Binding-site contacts:
Ligand atom C1 contacts residue MRP1 of chain 1.E at 2.7 Å.
Ligand atom O4 contacts residue MET133 of chain 1.A at 4.3 Å.
Ligand atom C4 contacts residue HIS63 of chain 1.A at 4.4 Å.
Ligand atom O4 contacts residue THR64 of chain 1.A at 3.9 Å.
Ligand atom O3 contacts residue MET133 of chain 1.A at 3.8 Å.
Ligand atom C4 contacts residue MRP1 of chain 1.E at 3.8 Å.
Ligand atom O4 contacts residue DSR1 of chain 1.C at 3.9 Å.
Ligand atom C5 contacts residue DSR1 of chain 1.C at 3.1 Å.
Ligand atom O3 contacts residue THR64 of chain 1.A at 4.4 Å.
Ligand atom I1 contacts residue MRP1 of chain 1.E at 3.5 Å.
Ligand atom C2 contacts residue HIS63 of chain 1.A at 4.3 Å.
Ligand atom C8 contacts residue DSR1 of chain 1.C at 3.9 Å.
Ligand atom O7 contacts residue DSR1 of chain 1.C at 2.3 Å.
Ligand atom CX contacts residue THR64 of chain 1.A at 3.9 Å.
Ligand atom C3 contacts residue HIS63 of chain 1.A at 4.2 Å.
Ligand atom O7 contacts residue HIS63 of chain 1.A at 4.4 Å.
Ligand atom C2 contacts residue MRP1 of chain 1.E at 1.6 Å.
Ligand atom C6 contacts residue MRP1 of chain 1.E at 3.9 Å.
Ligand atom C3 contacts residue MRP1 of chain 1.E at 2.5 Å.
Ligand atom C5 contacts residue ASN84 of chain 1.A at 4.5 Å.
Ligand atom C9 contacts residue THR64 of chain 1.A at 3.6 Å.
Ligand atom CX contacts residue MET133 of chain 1.A at 3.0 Å (hydrophobic).
Ligand atom C3 contacts residue MET133 of chain 1.A at 4.4 Å (hydrophobic).
Ligand atom C6 contacts residue DSR1 of chain 1.C at 3.8 Å.
Ligand atom C9 contacts residue PHE65 of chain 1.A at 3.3 Å (hydrophobic).
Ligand atom C4 contacts residue DSR1 of chain 1.C at 3.9 Å.
Ligand atom C9 contacts residue HIS63 of chain 1.A at 3.6 Å.
Ligand atom C9 contacts residue MRP1 of chain 1.E at 3.4 Å.
Ligand atom O3 contacts residue PHE65 of chain 1.A at 4.4 Å.
Ligand atom C5 contacts residue MRP1 of chain 1.E at 4.4 Å.
Ligand atom C7 contacts residue DSR1 of chain 1.C at 2.0 Å.
Ligand atom O3 contacts residue MRP1 of chain 1.E at 2.7 Å (h-bond).

Sequence of chain 1.A:
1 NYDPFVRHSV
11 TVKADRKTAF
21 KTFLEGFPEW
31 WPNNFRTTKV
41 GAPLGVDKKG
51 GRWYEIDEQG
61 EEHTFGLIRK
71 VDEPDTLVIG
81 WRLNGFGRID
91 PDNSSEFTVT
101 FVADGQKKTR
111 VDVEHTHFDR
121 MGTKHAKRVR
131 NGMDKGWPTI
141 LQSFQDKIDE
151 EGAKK

A protein and the small-molecule ligand that binds it are described below.
Small molecule (SMILES): COc1c(O)c(I)c(C)c(C(=O)O)c1OC